Binding-site contacts:
Ligand atom C12 contacts residue TYR234 of chain 1.D at 3.8 Å (hydrophobic).
Ligand atom C20 contacts residue GLU241 of chain 1.D at 3.0 Å.
Ligand atom C10 contacts residue ASP200 of chain 1.D at 3.6 Å.
Ligand atom N1 contacts residue ASP200 of chain 1.D at 2.8 Å (salt-bridge).
Ligand atom N2 contacts residue GLU242 of chain 1.D at 3.0 Å (salt-bridge).
Ligand atom O contacts residue TYR274 of chain 1.D at 3.4 Å (h-bond).
Ligand atom C16 contacts residue TYR234 of chain 1.D at 3.6 Å (hydrophobic).
Ligand atom C17 contacts residue GLU277 of chain 1.D at 3.3 Å.
Ligand atom C8 contacts residue GLU241 of chain 1.D at 3.5 Å.
Ligand atom C15 contacts residue ASP200 of chain 1.D at 3.6 Å.
Ligand atom C9 contacts residue SER202 of chain 1.D at 3.7 Å.
Ligand atom C8 contacts residue TYR234 of chain 1.D at 3.8 Å (hydrophobic).
Ligand atom N4 contacts residue GLU241 of chain 1.D at 2.6 Å (salt-bridge).
Ligand atom C8 contacts residue GLU242 of chain 1.D at 3.6 Å.
Ligand atom C16 contacts residue GLU277 of chain 1.D at 3.4 Å.
Ligand atom O3 contacts residue TYR234 of chain 1.D at 3.6 Å (h-bond).
Ligand atom C19 contacts residue ASP222 of chain 1.D at 3.4 Å.
Ligand atom C4 contacts residue GLU237 of chain 1.D at 3.5 Å.
Ligand atom C5 contacts residue GLU271 of chain 1.D at 3.6 Å.
Ligand atom C18 contacts residue TYR234 of chain 1.D at 3.1 Å (hydrophobic).
Ligand atom C18 contacts residue GLU277 of chain 1.D at 3.3 Å.
Ligand atom N3 contacts residue GLU237 of chain 1.D at 3.1 Å (salt-bridge).
Ligand atom C5 contacts residue GLU237 of chain 1.D at 3.8 Å.
Ligand atom N2 contacts residue GLU241 of chain 1.D at 2.6 Å (salt-bridge).
Ligand atom C4 contacts residue GLU271 of chain 1.D at 3.4 Å.
Ligand atom N3 contacts residue GLU271 of chain 1.D at 2.8 Å (salt-bridge).
Ligand atom C19 contacts residue ASN199 of chain 1.D at 3.6 Å.
Ligand atom N contacts residue ASP222 of chain 1.D at 3.4 Å (salt-bridge).
Ligand atom C7 contacts residue GLU241 of chain 1.D at 3.7 Å.
Ligand atom N1 contacts residue SER202 of chain 1.D at 3.0 Å (h-bond).
Ligand atom N2 contacts residue GLU237 of chain 1.D at 3.0 Å (salt-bridge).
Ligand atom C17 contacts residue TYR234 of chain 1.D at 3.5 Å (hydrophobic).
Ligand atom O2 contacts residue TYR274 of chain 1.D at 3.4 Å.
Ligand atom O6 contacts residue ASP200 of chain 1.D at 2.8 Å (salt-bridge).
Ligand atom O3 contacts residue ASP200 of chain 1.D at 3.5 Å (salt-bridge).
Ligand atom O1 contacts residue GLU237 of chain 1.D at 3.3 Å (salt-bridge).
Ligand atom O5 contacts residue GLU277 of chain 1.D at 2.5 Å (salt-bridge).
Ligand atom C9 contacts residue GLU241 of chain 1.D at 3.6 Å.
Ligand atom C1 contacts residue GLU241 of chain 1.D at 3.4 Å.
Ligand atom C9 contacts residue GLU242 of chain 1.D at 3.5 Å.

Sequence of chain 1.D:
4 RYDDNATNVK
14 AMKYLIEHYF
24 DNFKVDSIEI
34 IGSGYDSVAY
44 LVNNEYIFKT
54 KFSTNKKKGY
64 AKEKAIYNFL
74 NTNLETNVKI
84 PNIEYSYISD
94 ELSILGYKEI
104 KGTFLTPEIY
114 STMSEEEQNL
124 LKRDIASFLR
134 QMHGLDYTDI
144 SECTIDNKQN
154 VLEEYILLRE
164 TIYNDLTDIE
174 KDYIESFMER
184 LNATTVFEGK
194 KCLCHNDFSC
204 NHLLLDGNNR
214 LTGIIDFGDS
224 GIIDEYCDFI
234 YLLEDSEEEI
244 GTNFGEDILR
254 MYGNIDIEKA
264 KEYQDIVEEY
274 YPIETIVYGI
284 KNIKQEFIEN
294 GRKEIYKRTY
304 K

A protein and the small-molecule ligand that binds it are described below.
Small molecule (SMILES): CN[C@@H]1[C@@H](O)[C@@H](O[C@@H]2[C@@H](O)[C@H](O[C@H]3O[C@H]([C@@H](C)NC)CC[C@H]3N)[C@@H](N)C[C@H]2N)OC[C@]1(C)O